A small-molecule ligand and the protein it binds are described below.
Small molecule (SMILES): Nc1nc2c(ncn2[C@@H]2O[C@H](CO[P](=O)(O)O[P](=O)(O)NP(=O)(O)O)[C@@H](O)[C@H]2O)c(=O)[nH]1

Sequence of chain 1.A:
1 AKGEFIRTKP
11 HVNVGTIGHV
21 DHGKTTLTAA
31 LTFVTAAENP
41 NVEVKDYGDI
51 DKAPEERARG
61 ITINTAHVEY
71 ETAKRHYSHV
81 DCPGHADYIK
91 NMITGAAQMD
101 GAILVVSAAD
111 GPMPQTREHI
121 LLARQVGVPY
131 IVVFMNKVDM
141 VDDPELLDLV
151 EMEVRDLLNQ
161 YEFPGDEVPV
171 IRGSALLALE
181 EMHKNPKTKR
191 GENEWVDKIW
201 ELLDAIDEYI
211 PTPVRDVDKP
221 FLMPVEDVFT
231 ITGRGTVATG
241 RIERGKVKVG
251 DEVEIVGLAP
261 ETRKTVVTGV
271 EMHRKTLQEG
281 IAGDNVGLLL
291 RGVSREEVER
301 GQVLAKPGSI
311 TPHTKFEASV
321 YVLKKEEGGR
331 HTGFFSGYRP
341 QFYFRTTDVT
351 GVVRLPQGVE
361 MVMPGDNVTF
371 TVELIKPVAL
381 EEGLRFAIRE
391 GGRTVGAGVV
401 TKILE

Binding-site contacts:
Ligand atom N2 contacts residue MET140 of chain 1.A at 3.4 Å.
Ligand atom O2A contacts residue THR26 of chain 1.A at 2.7 Å (h-bond).
Ligand atom O1A contacts residue TYR47 of chain 1.A at 2.5 Å (h-bond).
Ligand atom O2B contacts residue MG1 of chain 1.B at 2.3 Å.
Ligand atom O6 contacts residue ASN136 of chain 1.A at 3.4 Å (h-bond).
Ligand atom C6 contacts residue LEU176 of chain 1.A at 3.5 Å (hydrophobic).
Ligand atom O3A contacts residue GLY23 of chain 1.A at 3.5 Å (h-bond).
Ligand atom N3B contacts residue MG1 of chain 1.B at 3.0 Å.
Ligand atom O4' contacts residue LYS137 of chain 1.A at 3.1 Å (salt-bridge).
Ligand atom O1B contacts residue GLY23 of chain 1.A at 2.9 Å (h-bond).
Ligand atom C6 contacts residue SER174 of chain 1.A at 3.4 Å.
Ligand atom N7 contacts residue ASN136 of chain 1.A at 3.0 Å (h-bond).
Ligand atom O6 contacts residue ALA175 of chain 1.A at 3.3 Å (h-bond).
Ligand atom O2B contacts residue LYS24 of chain 1.A at 3.5 Å (salt-bridge).
Ligand atom O1G contacts residue ILE61 of chain 1.A at 3.3 Å.
Ligand atom O2G contacts residue GLY84 of chain 1.A at 3.2 Å (h-bond).
Ligand atom O6 contacts residue SER174 of chain 1.A at 2.5 Å (h-bond).
Ligand atom C5 contacts residue LEU176 of chain 1.A at 3.4 Å (hydrophobic).
Ligand atom O3G contacts residue THR62 of chain 1.A at 3.3 Å (h-bond).
Ligand atom O1B contacts residue ASP21 of chain 1.A at 3.5 Å (salt-bridge).
Ligand atom C6 contacts residue ASP139 of chain 1.A at 3.5 Å.
Ligand atom C5' contacts residue ASP21 of chain 1.A at 3.5 Å.
Ligand atom O1B contacts residue HIS22 of chain 1.A at 3.2 Å (h-bond).
Ligand atom O2A contacts residue THR25 of chain 1.A at 3.5 Å (h-bond).
Ligand atom O3G contacts residue MG1 of chain 1.B at 2.2 Å.
Ligand atom N2 contacts residue ASP139 of chain 1.A at 3.2 Å (salt-bridge).
Ligand atom O6 contacts residue LEU176 of chain 1.A at 3.4 Å (h-bond).
Ligand atom C6 contacts residue LYS137 of chain 1.A at 3.5 Å.
Ligand atom O2G contacts residue LYS24 of chain 1.A at 2.7 Å (salt-bridge).
Ligand atom PG contacts residue MG1 of chain 1.B at 3.4 Å.
Ligand atom O2B contacts residue THR25 of chain 1.A at 2.8 Å (h-bond).
Ligand atom N1 contacts residue ASP139 of chain 1.A at 2.9 Å (salt-bridge).
Ligand atom O2G contacts residue ASP21 of chain 1.A at 3.1 Å (salt-bridge).
Ligand atom N3B contacts residue ASP21 of chain 1.A at 3.5 Å (salt-bridge).
Ligand atom O1G contacts residue THR62 of chain 1.A at 3.4 Å (h-bond).
Ligand atom O2G contacts residue VAL20 of chain 1.A at 3.0 Å.
Ligand atom O1B contacts residue LYS24 of chain 1.A at 3.0 Å (salt-bridge).
Ligand atom O6 contacts residue ASP139 of chain 1.A at 3.3 Å (salt-bridge).
Ligand atom PB contacts residue MG1 of chain 1.B at 3.3 Å.
Ligand atom O3A contacts residue ASP21 of chain 1.A at 3.5 Å.